Sequence of chain 1.D:
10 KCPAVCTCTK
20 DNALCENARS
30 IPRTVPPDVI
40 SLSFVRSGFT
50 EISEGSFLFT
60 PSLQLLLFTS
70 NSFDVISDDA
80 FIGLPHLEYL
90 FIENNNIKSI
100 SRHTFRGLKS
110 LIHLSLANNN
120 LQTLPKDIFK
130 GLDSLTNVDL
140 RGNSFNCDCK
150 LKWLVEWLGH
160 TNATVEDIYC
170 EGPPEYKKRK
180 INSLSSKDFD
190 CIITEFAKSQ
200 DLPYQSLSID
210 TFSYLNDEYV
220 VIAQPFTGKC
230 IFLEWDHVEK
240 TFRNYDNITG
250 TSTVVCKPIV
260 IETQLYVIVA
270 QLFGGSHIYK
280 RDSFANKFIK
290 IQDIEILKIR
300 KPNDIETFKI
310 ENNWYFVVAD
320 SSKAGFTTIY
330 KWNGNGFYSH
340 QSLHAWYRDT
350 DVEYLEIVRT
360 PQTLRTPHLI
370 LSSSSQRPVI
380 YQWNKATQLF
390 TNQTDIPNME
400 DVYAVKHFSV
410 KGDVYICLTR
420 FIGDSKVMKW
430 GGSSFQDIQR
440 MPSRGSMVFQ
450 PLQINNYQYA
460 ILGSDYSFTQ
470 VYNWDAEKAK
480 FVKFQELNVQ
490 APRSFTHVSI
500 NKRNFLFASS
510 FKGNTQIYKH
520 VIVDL

Binding-site contacts:
Ligand atom C7 contacts residue ASN246 of chain 1.D at 3.2 Å.
Ligand atom C4 contacts residue ASN246 of chain 1.D at 4.1 Å.
Ligand atom O6 contacts residue THR226 of chain 1.D at 3.9 Å.
Ligand atom O5 contacts residue ASN246 of chain 1.D at 2.2 Å (h-bond).
Ligand atom O6 contacts residue LYS228 of chain 1.D at 3.1 Å (salt-bridge).
Ligand atom C7 contacts residue ASP245 of chain 1.D at 4.2 Å.
Ligand atom C7 contacts residue ASN243 of chain 1.D at 4.1 Å.
Ligand atom N2 contacts residue ASN243 of chain 1.D at 3.6 Å (h-bond).
Ligand atom C8 contacts residue TYR244 of chain 1.D at 3.2 Å (hydrophobic).
Ligand atom O6 contacts residue ASN246 of chain 1.D at 4.3 Å.
Ligand atom C8 contacts residue ASN246 of chain 1.D at 4.5 Å.
Ligand atom C8 contacts residue ASP245 of chain 1.D at 3.5 Å.
Ligand atom C5 contacts residue ASN246 of chain 1.D at 3.6 Å.
Ligand atom C2 contacts residue ASN246 of chain 1.D at 2.4 Å.
Ligand atom C1 contacts residue ASN243 of chain 1.D at 3.7 Å.
Ligand atom O7 contacts residue ASN246 of chain 1.D at 3.0 Å (h-bond).
Ligand atom O7 contacts residue ASP245 of chain 1.D at 4.0 Å.
Ligand atom C6 contacts residue LYS228 of chain 1.D at 4.3 Å.
Ligand atom C8 contacts residue ASN243 of chain 1.D at 3.6 Å.
Ligand atom C7 contacts residue TYR244 of chain 1.D at 4.5 Å (hydrophobic).
Ligand atom C1 contacts residue ASN246 of chain 1.D at 1.4 Å.
Ligand atom N2 contacts residue ASN246 of chain 1.D at 3.0 Å (h-bond).
Ligand atom C3 contacts residue ASN246 of chain 1.D at 3.8 Å.
Ligand atom C2 contacts residue ASN243 of chain 1.D at 4.2 Å.

This protein binds this small molecule.
Small molecule (SMILES): CC(=O)N[C@@H]1[C@@H](O)[C@H](O)[C@@H](CO)O[C@H]1O